Sequence of chain 1.A:
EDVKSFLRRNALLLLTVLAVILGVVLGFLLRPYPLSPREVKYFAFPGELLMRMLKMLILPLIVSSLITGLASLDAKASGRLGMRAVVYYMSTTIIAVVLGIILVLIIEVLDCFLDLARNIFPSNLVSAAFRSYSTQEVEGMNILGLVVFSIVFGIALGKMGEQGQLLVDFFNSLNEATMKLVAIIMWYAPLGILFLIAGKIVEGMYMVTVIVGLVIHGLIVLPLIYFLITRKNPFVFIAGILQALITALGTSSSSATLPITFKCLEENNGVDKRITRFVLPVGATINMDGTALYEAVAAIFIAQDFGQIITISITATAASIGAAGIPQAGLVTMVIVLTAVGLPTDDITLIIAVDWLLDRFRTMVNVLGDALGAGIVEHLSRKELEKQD

A small-molecule ligand and the protein it binds are described below.
Small molecule (SMILES): COc1ccc(C2C(C#N)=C(N)OC3=C2C(=O)C[C@@H](c2cccc4ccccc24)C3)cc1

Binding-site contacts:
Ligand atom C3 contacts residue VAL124 of chain 1.A at 3.6 Å (hydrophobic).
Ligand atom C18 contacts residue GLY117 of chain 1.A at 3.4 Å.
Ligand atom C8 contacts residue GLY120 of chain 1.A at 3.9 Å.
Ligand atom N1 contacts residue ALA123 of chain 1.A at 3.4 Å.
Ligand atom C18 contacts residue ALA113 of chain 1.A at 3.9 Å (hydrophobic).
Ligand atom O2 contacts residue PHE369 of chain 1.A at 3.2 Å.
Ligand atom C26 contacts residue ILE235 of chain 1.A at 3.5 Å (hydrophobic).
Ligand atom C12 contacts residue ILE231 of chain 1.A at 3.7 Å (hydrophobic).
Ligand atom O1 contacts residue VAL124 of chain 1.A at 3.6 Å.
Ligand atom C2 contacts residue VAL373 of chain 1.A at 3.8 Å (hydrophobic).
Ligand atom N contacts residue VAL373 of chain 1.A at 3.7 Å.
Ligand atom C16 contacts residue ALA123 of chain 1.A at 3.8 Å (hydrophobic).
Ligand atom C4 contacts residue VAL373 of chain 1.A at 3.9 Å (hydrophobic).
Ligand atom C6 contacts residue ILE231 of chain 1.A at 3.7 Å (hydrophobic).
Ligand atom C2 contacts residue ILE377 of chain 1.A at 3.7 Å (hydrophobic).
Ligand atom C13 contacts residue PHE369 of chain 1.A at 3.7 Å (hydrophobic).
Ligand atom C3 contacts residue VAL373 of chain 1.A at 3.8 Å (hydrophobic).
Ligand atom O2 contacts residue LEU108 of chain 1.A at 4.0 Å.
Ligand atom N1 contacts residue TYR127 of chain 1.A at 3.1 Å (h-bond).
Ligand atom N contacts residue PHE369 of chain 1.A at 2.9 Å (h-bond).
Ligand atom C18 contacts residue SER116 of chain 1.A at 3.7 Å.
Ligand atom C15 contacts residue PHE369 of chain 1.A at 3.6 Å (hydrophobic).
Ligand atom C14 contacts residue PHE369 of chain 1.A at 3.3 Å (hydrophobic).
Ligand atom C22 contacts residue ILE235 of chain 1.A at 3.7 Å (hydrophobic).
Ligand atom C12 contacts residue LEU108 of chain 1.A at 3.8 Å (hydrophobic).
Ligand atom N1 contacts residue VAL373 of chain 1.A at 3.5 Å.
Ligand atom O1 contacts residue GLY120 of chain 1.A at 3.4 Å.
Ligand atom C9 contacts residue GLY120 of chain 1.A at 3.6 Å.
Ligand atom C15 contacts residue VAL373 of chain 1.A at 3.9 Å (hydrophobic).
Ligand atom C5 contacts residue ILE231 of chain 1.A at 3.6 Å (hydrophobic).
Ligand atom C1 contacts residue VAL373 of chain 1.A at 3.9 Å (hydrophobic).
Ligand atom C21 contacts residue ILE235 of chain 1.A at 3.4 Å (hydrophobic).
Ligand atom C19 contacts residue GLY117 of chain 1.A at 3.9 Å.
Ligand atom C20 contacts residue ILE235 of chain 1.A at 3.7 Å (hydrophobic).
Ligand atom C19 contacts residue ALA113 of chain 1.A at 3.3 Å (hydrophobic).
Ligand atom C16 contacts residue VAL373 of chain 1.A at 3.6 Å (hydrophobic).
Ligand atom C contacts residue ILE377 of chain 1.A at 3.5 Å (hydrophobic).
Ligand atom C14 contacts residue VAL373 of chain 1.A at 3.9 Å (hydrophobic).
Ligand atom C16 contacts residue PHE369 of chain 1.A at 3.7 Å (hydrophobic).
Ligand atom N1 contacts residue PHE369 of chain 1.A at 3.4 Å (h-bond).